Sequence of chain 1.A:
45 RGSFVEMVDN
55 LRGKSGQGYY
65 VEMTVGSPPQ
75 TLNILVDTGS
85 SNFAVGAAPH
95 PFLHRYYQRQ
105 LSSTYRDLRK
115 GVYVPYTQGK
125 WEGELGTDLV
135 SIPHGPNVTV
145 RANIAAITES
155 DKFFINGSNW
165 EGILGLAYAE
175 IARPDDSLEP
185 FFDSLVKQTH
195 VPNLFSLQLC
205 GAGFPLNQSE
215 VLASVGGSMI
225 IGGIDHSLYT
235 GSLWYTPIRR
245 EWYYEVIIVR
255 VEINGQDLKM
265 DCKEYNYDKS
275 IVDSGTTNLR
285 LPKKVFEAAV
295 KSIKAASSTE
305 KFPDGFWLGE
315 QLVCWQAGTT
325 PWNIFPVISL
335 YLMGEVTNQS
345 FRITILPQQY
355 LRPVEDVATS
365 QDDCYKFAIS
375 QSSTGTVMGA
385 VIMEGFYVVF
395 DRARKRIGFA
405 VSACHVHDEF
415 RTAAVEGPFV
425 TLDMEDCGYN

Binding-site contacts:
Ligand atom F contacts residue ILE175 of chain 1.A at 3.6 Å.
Ligand atom C8 contacts residue VAL118 of chain 1.A at 3.6 Å (hydrophobic).
Ligand atom O1 contacts residue THR281 of chain 1.A at 3.2 Å (h-bond).
Ligand atom N contacts residue ASP81 of chain 1.A at 2.8 Å (salt-bridge).
Ligand atom C20 contacts residue SER278 of chain 1.A at 3.4 Å.
Ligand atom C1 contacts residue ASP81 of chain 1.A at 3.5 Å.
Ligand atom F contacts residue ARG177 of chain 1.A at 3.2 Å.
Ligand atom C19 contacts residue GLY60 of chain 1.A at 3.6 Å.
Ligand atom C19 contacts residue GLY62 of chain 1.A at 3.6 Å.
Ligand atom N5 contacts residue GLY60 of chain 1.A at 3.1 Å.
Ligand atom N6 contacts residue GLY279 of chain 1.A at 3.1 Å (h-bond).
Ligand atom C18 contacts residue GLY60 of chain 1.A at 3.3 Å.
Ligand atom N7 contacts residue ASP81 of chain 1.A at 2.8 Å (salt-bridge).
Ligand atom F1 contacts residue PHE157 of chain 1.A at 3.3 Å.
Ligand atom O contacts residue ILE159 of chain 1.A at 3.3 Å.
Ligand atom N7 contacts residue GLY279 of chain 1.A at 3.6 Å.
Ligand atom C9 contacts residue VAL118 of chain 1.A at 3.4 Å (hydrophobic).
Ligand atom C14 contacts residue GLY279 of chain 1.A at 3.7 Å.
Ligand atom N5 contacts residue THR281 of chain 1.A at 3.0 Å (h-bond).
Ligand atom O1 contacts residue SER59 of chain 1.A at 3.2 Å.
Ligand atom C20 contacts residue GLY279 of chain 1.A at 3.6 Å.
Ligand atom C1 contacts residue GLY279 of chain 1.A at 3.7 Å.
Ligand atom N3 contacts residue SER84 of chain 1.A at 3.5 Å.
Ligand atom C18 contacts residue GLY62 of chain 1.A at 3.7 Å.
Ligand atom C5 contacts residue ASP81 of chain 1.A at 3.6 Å.
Ligand atom N5 contacts residue GLY62 of chain 1.A at 3.4 Å (h-bond).
Ligand atom C21 contacts residue ALA384 of chain 1.A at 3.2 Å (hydrophobic).
Ligand atom C19 contacts residue THR281 of chain 1.A at 3.2 Å.
Ligand atom N4 contacts residue LEU79 of chain 1.A at 3.6 Å.
Ligand atom C21 contacts residue TYR63 of chain 1.A at 3.6 Å (hydrophobic).
Ligand atom N7 contacts residue ASP277 of chain 1.A at 2.9 Å (salt-bridge).
Ligand atom C15 contacts residue GLY279 of chain 1.A at 3.3 Å.
Ligand atom C14 contacts residue LEU79 of chain 1.A at 3.6 Å (hydrophobic).
Ligand atom O1 contacts residue GLY60 of chain 1.A at 3.2 Å (h-bond).
Ligand atom F1 contacts residue TYR120 of chain 1.A at 3.1 Å.
Ligand atom C18 contacts residue GLN61 of chain 1.A at 3.7 Å.
Ligand atom C21 contacts residue SER59 of chain 1.A at 3.5 Å.
Ligand atom N5 contacts residue GLN61 of chain 1.A at 3.4 Å (h-bond).
Ligand atom N4 contacts residue GLY279 of chain 1.A at 2.9 Å (h-bond).
Ligand atom C17 contacts residue GLY279 of chain 1.A at 3.7 Å.

This protein binds this small molecule.
Small molecule (SMILES): COc1cnc(C(=O)Nc2ccc(F)c([C@]34CN(c5ncc(F)cn5)C[C@H]3CSC(N)=N4)c2)cn1